Sequence of chain 1.A:
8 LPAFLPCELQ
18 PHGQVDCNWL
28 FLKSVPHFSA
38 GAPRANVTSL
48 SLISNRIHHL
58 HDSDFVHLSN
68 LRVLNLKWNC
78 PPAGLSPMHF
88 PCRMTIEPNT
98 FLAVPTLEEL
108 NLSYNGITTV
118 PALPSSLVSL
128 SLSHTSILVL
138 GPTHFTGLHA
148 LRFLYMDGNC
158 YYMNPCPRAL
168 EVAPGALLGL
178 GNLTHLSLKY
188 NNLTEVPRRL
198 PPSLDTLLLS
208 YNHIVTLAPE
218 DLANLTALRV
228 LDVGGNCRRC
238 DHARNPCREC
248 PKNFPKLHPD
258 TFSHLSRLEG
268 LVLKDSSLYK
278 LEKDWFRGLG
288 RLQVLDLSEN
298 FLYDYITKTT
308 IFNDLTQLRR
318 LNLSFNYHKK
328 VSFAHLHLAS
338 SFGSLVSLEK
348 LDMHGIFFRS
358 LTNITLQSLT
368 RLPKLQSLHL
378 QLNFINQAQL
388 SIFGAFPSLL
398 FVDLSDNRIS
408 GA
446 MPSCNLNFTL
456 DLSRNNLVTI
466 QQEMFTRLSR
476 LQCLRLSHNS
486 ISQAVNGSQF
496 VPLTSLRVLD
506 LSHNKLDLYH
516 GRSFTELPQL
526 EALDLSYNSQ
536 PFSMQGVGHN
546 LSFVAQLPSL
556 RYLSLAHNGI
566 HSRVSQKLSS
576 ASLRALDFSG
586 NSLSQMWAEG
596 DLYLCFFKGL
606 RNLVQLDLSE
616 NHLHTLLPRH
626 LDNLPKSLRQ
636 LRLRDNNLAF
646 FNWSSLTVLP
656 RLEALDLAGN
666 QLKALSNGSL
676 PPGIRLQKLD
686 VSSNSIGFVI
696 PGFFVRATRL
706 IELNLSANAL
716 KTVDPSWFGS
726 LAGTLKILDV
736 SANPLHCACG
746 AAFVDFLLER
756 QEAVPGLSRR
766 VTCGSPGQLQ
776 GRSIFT

Sequence of chain 1.F:
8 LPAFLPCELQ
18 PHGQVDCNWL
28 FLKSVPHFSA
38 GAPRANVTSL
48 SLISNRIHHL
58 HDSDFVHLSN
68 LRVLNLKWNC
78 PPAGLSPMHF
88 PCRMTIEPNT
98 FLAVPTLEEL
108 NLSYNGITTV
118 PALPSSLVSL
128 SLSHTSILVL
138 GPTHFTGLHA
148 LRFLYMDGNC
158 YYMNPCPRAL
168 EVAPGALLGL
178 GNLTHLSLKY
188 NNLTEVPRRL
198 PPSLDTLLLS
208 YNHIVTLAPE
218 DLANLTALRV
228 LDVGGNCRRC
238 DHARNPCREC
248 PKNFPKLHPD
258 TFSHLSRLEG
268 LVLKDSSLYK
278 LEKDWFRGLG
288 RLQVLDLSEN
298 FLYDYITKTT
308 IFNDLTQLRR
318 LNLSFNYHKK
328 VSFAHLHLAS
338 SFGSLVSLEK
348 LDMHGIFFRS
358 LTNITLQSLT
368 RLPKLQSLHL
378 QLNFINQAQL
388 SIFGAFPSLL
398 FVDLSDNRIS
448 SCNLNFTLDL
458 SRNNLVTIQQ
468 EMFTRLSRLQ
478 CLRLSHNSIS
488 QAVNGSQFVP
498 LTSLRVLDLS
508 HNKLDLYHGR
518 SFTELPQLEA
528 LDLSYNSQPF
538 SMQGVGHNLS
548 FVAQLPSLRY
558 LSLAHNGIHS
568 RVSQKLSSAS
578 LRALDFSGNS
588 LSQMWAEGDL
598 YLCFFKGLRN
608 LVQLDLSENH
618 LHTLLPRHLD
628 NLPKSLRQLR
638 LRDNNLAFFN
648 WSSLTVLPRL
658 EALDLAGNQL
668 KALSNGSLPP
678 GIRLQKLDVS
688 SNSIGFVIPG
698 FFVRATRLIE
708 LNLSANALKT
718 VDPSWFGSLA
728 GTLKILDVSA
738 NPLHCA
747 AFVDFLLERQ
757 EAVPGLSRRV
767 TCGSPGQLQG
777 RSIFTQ

A small-molecule ligand and the protein it binds are described below.
Small molecule (SMILES): Cc1cn([C@H]2C[C@H](O[P](=O)(O)OC[C@H]3O[C@@H](n4ccc(N)nc4=O)C[C@@H]3O[P](=O)(O)OC[C@H]3O[C@@H](n4cnc5c(=O)nc(N)[nH]c54)C[C@@H]3O[P](=O)(O)OC[C@H]3O[C@@H](n4cc(C)c(=O)[nH]c4=O)C[C@@H]3O)[C@@H](CO)O2)c(=O)[nH]c1=O

Binding-site contacts:
Ligand atom C4 contacts residue GLY543 of chain 1.F at 3.5 Å.
Ligand atom O2 contacts residue GLY543 of chain 1.F at 3.5 Å.
Ligand atom N4 contacts residue ASP512 of chain 1.F at 2.9 Å (salt-bridge).
Ligand atom O5' contacts residue TYR514 of chain 1.F at 3.4 Å (h-bond).
Ligand atom C2 contacts residue HIS544 of chain 1.F at 3.4 Å.
Ligand atom O2 contacts residue HIS325 of chain 1.A at 3.3 Å.
Ligand atom C8 contacts residue SER329 of chain 1.A at 3.4 Å.
Ligand atom O4 contacts residue ARG568 of chain 1.F at 3.3 Å.
Ligand atom N4 contacts residue HIS544 of chain 1.F at 3.3 Å.
Ligand atom O4' contacts residue PHE381 of chain 1.A at 3.4 Å.
Ligand atom OP1 contacts residue TYR324 of chain 1.A at 3.4 Å.
Ligand atom C4 contacts residue SER329 of chain 1.A at 3.3 Å.
Ligand atom N7 contacts residue ARG356 of chain 1.A at 2.9 Å (salt-bridge).
Ligand atom C7 contacts residue ASP238 of chain 1.A at 3.5 Å.
Ligand atom OP2 contacts residue TYR514 of chain 1.F at 2.6 Å (h-bond).
Ligand atom C5 contacts residue SER329 of chain 1.A at 3.2 Å.
Ligand atom O2 contacts residue ASP512 of chain 1.F at 3.3 Å (salt-bridge).
Ligand atom C6 contacts residue ASP238 of chain 1.A at 3.4 Å.
Ligand atom O4 contacts residue VAL569 of chain 1.F at 3.3 Å (h-bond).
Ligand atom N4 contacts residue GLY543 of chain 1.F at 2.7 Å (h-bond).
Ligand atom O2 contacts residue HIS544 of chain 1.F at 3.4 Å (h-bond).
Ligand atom O6 contacts residue ALA331 of chain 1.A at 3.0 Å (h-bond).
Ligand atom N7 contacts residue SER329 of chain 1.A at 3.3 Å (h-bond).
Ligand atom O5' contacts residue TYR324 of chain 1.A at 2.7 Å (h-bond).
Ligand atom C8 contacts residue ARG356 of chain 1.A at 3.5 Å.
Ligand atom C5' contacts residue TYR324 of chain 1.A at 3.5 Å (hydrophobic).
Ligand atom O4' contacts residue VAL328 of chain 1.A at 3.3 Å.
Ligand atom C5' contacts residue VAL328 of chain 1.A at 3.5 Å (hydrophobic).
Ligand atom C2 contacts residue GLY543 of chain 1.F at 3.4 Å.
Ligand atom N3 contacts residue HIS544 of chain 1.F at 3.2 Å (h-bond).
Ligand atom N3 contacts residue ASP512 of chain 1.F at 2.8 Å (salt-bridge).
Ligand atom C5 contacts residue GLY543 of chain 1.F at 3.5 Å.
Ligand atom N9 contacts residue SER329 of chain 1.A at 3.4 Å (h-bond).
Ligand atom O4' contacts residue GLY543 of chain 1.F at 3.1 Å (h-bond).
Ligand atom C2 contacts residue ASP512 of chain 1.F at 3.4 Å.
Ligand atom O5' contacts residue HIS239 of chain 1.A at 3.2 Å (h-bond).
Ligand atom OP2 contacts residue SER329 of chain 1.A at 2.7 Å (h-bond).
Ligand atom C7 contacts residue ALA240 of chain 1.A at 3.4 Å (hydrophobic).
Ligand atom OP1 contacts residue LYS327 of chain 1.A at 2.8 Å (salt-bridge).
Ligand atom O5' contacts residue LYS327 of chain 1.A at 3.4 Å (salt-bridge).